Sequence of chain 22.A:
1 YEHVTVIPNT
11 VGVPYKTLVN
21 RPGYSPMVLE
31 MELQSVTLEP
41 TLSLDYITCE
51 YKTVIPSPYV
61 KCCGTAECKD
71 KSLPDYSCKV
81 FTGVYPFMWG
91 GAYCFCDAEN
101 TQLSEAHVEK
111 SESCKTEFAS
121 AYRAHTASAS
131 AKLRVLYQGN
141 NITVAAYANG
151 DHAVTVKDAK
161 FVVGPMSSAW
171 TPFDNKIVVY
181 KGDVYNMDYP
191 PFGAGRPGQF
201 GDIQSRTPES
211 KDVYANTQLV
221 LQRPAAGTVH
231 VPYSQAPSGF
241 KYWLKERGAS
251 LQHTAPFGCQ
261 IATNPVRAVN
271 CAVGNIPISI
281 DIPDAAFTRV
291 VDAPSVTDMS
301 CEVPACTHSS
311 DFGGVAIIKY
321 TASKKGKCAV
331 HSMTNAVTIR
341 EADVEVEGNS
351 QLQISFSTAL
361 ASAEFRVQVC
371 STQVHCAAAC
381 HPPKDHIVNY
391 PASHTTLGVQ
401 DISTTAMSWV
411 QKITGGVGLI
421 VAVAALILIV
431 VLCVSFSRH

The protein below binds the small molecule below.
Small molecule (SMILES): CC(=O)N[C@@H]1[C@@H](O)[C@H](O)[C@@H](CO)O[C@H]1O

Sequence of chain 22.B:
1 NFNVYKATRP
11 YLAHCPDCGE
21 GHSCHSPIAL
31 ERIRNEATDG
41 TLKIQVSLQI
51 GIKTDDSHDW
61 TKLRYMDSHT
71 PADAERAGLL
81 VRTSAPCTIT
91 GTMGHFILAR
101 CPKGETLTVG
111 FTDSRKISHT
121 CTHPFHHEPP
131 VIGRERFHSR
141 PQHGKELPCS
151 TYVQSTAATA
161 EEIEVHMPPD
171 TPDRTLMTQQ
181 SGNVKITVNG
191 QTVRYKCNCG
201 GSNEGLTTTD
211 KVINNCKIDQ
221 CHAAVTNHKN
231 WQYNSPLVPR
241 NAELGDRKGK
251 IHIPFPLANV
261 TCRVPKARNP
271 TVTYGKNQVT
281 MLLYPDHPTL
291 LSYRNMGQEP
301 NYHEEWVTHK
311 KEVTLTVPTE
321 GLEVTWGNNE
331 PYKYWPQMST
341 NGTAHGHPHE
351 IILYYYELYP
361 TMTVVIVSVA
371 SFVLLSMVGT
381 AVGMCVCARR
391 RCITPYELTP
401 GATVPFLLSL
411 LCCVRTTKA

Binding-site contacts:
Ligand atom O6 contacts residue PHE118 of chain 22.A at 3.9 Å.
Ligand atom O5 contacts residue ASN259 of chain 22.B at 2.4 Å (h-bond).
Ligand atom O7 contacts residue ASN259 of chain 22.B at 3.0 Å (h-bond).
Ligand atom O6 contacts residue LYS115 of chain 22.A at 4.4 Å.
Ligand atom C6 contacts residue LYS115 of chain 22.A at 3.9 Å.
Ligand atom C1 contacts residue ASN259 of chain 22.B at 1.4 Å.
Ligand atom C7 contacts residue ASN259 of chain 22.B at 3.1 Å.
Ligand atom C5 contacts residue ASN259 of chain 22.B at 3.7 Å.
Ligand atom C6 contacts residue THR116 of chain 22.A at 3.5 Å.
Ligand atom N2 contacts residue ASN259 of chain 22.B at 2.9 Å (h-bond).
Ligand atom C3 contacts residue ASN259 of chain 22.B at 3.8 Å.
Ligand atom O5 contacts residue THR116 of chain 22.A at 2.6 Å (h-bond).
Ligand atom C8 contacts residue ASN259 of chain 22.B at 4.1 Å.
Ligand atom C4 contacts residue ASN259 of chain 22.B at 4.2 Å.
Ligand atom C6 contacts residue PHE118 of chain 22.A at 4.4 Å (hydrophobic).
Ligand atom C5 contacts residue THR116 of chain 22.A at 3.5 Å.
Ligand atom C1 contacts residue THR116 of chain 22.A at 3.3 Å.
Ligand atom C2 contacts residue ASN259 of chain 22.B at 2.4 Å.